Sequence of chain 1.A:
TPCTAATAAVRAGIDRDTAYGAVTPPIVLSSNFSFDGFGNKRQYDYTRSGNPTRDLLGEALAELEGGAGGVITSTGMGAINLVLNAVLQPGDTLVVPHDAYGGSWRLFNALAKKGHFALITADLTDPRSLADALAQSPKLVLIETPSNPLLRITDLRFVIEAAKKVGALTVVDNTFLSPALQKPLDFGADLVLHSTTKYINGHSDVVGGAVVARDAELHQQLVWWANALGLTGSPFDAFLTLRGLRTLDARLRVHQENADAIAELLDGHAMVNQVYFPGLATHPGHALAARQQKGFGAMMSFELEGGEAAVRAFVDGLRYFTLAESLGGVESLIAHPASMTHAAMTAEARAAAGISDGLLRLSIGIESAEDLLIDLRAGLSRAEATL

Sequence of chain 1.B:
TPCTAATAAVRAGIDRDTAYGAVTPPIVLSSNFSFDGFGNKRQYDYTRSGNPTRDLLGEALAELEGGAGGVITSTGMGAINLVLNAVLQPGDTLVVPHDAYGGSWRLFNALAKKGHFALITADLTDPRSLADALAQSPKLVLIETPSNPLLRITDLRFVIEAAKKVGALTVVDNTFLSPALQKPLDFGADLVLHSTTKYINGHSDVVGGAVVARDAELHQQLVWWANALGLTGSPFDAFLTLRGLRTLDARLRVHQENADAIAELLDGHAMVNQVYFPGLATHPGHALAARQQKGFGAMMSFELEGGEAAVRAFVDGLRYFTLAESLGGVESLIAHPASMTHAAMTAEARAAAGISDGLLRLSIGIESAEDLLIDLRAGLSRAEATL

The small molecule below binds the protein below.
Small molecule (SMILES): Cc1ncc(COP(=O)(O)O)c(/C=N/[C@@H](CCSC[C@H](N)C(=O)O)C(=O)O)c1O

Binding-site contacts:
Ligand atom O2P contacts residue GLY87 of chain 1.B at 3.2 Å (h-bond).
Ligand atom OX2 contacts residue TYR112 of chain 1.B at 3.4 Å (h-bond).
Ligand atom O contacts residue THR352 of chain 1.B at 3.3 Å.
Ligand atom OX2 contacts residue ARG117 of chain 1.B at 3.0 Å (salt-bridge).
Ligand atom O contacts residue SER337 of chain 1.B at 2.8 Å (h-bond).
Ligand atom C6 contacts residue ASP184 of chain 1.B at 3.5 Å.
Ligand atom C2 contacts residue ASP184 of chain 1.B at 3.3 Å.
Ligand atom NH contacts residue ASP56 of chain 1.A at 3.5 Å (salt-bridge).
Ligand atom OX1 contacts residue ARG117 of chain 1.B at 3.0 Å (salt-bridge).
Ligand atom CA contacts residue LYS209 of chain 1.B at 3.2 Å.
Ligand atom O1P contacts residue MET88 of chain 1.B at 2.9 Å (h-bond).
Ligand atom C4 contacts residue TYR112 of chain 1.B at 3.5 Å (hydrophobic).
Ligand atom O2P contacts residue THR208 of chain 1.B at 2.7 Å (h-bond).
Ligand atom C4 contacts residue LYS209 of chain 1.B at 3.5 Å.
Ligand atom C contacts residue ARG372 of chain 1.B at 3.5 Å.
Ligand atom OX1 contacts residue ASN238 of chain 1.A at 3.1 Å (h-bond).
Ligand atom O3P contacts residue ARG59 of chain 1.A at 2.9 Å (salt-bridge).
Ligand atom C4A contacts residue LYS209 of chain 1.B at 2.9 Å.
Ligand atom O2P contacts residue TYR57 of chain 1.A at 3.5 Å (h-bond).
Ligand atom O1P contacts residue ARG59 of chain 1.A at 2.6 Å (salt-bridge).
Ligand atom O3 contacts residue ASN159 of chain 1.B at 3.0 Å (h-bond).
Ligand atom O contacts residue ARG372 of chain 1.B at 3.0 Å (salt-bridge).
Ligand atom P contacts residue TYR57 of chain 1.A at 3.5 Å.
Ligand atom O4P contacts residue GLY87 of chain 1.B at 3.3 Å.
Ligand atom OT contacts residue ASN159 of chain 1.B at 3.0 Å (h-bond).
Ligand atom N contacts residue LYS209 of chain 1.B at 2.9 Å (salt-bridge).
Ligand atom CE contacts residue GLU336 of chain 1.B at 3.4 Å.
Ligand atom O1P contacts residue GLY87 of chain 1.B at 3.2 Å (h-bond).
Ligand atom O3P contacts residue TYR57 of chain 1.A at 2.4 Å (h-bond).
Ligand atom P contacts residue SER206 of chain 1.B at 3.6 Å.
Ligand atom OT contacts residue ARG372 of chain 1.B at 2.9 Å (salt-bridge).
Ligand atom OX2 contacts residue ARG59 of chain 1.A at 2.8 Å (salt-bridge).
Ligand atom O4P contacts residue SER206 of chain 1.B at 3.1 Å.
Ligand atom CH contacts residue SER60 of chain 1.A at 3.5 Å.
Ligand atom C2A contacts residue ASP184 of chain 1.B at 3.3 Å.
Ligand atom N contacts residue TYR112 of chain 1.B at 3.6 Å.
Ligand atom N1 contacts residue ASP184 of chain 1.B at 2.6 Å (salt-bridge).
Ligand atom NH contacts residue GLU336 of chain 1.B at 3.2 Å (salt-bridge).
Ligand atom C4A contacts residue TYR112 of chain 1.B at 3.5 Å (hydrophobic).
Ligand atom O2P contacts residue SER206 of chain 1.B at 2.7 Å (h-bond).